The protein below binds the small molecule below.
Small molecule (SMILES): CC(=O)N[C@H]1[C@H](O[C@H]2[C@H](O)[C@@H](NC(C)=O)CO[C@@H]2CO)O[C@H](CO)[C@@H](O)[C@@H]1O

Binding-site contacts:
Ligand atom O5 contacts residue ASN1078 of chain 1.B at 2.4 Å (h-bond).
Ligand atom O7 contacts residue ASN1078 of chain 1.B at 3.3 Å (h-bond).
Ligand atom C7 contacts residue ASN1078 of chain 1.B at 3.3 Å.
Ligand atom C8 contacts residue GLY1079 of chain 1.B at 4.1 Å.
Ligand atom C1 contacts residue PHE1083 of chain 1.B at 3.9 Å (hydrophobic).
Ligand atom C2 contacts residue ASN1078 of chain 1.B at 2.5 Å.
Ligand atom C7 contacts residue THR1080 of chain 1.B at 3.9 Å.
Ligand atom C3 contacts residue ASN1078 of chain 1.B at 3.8 Å.
Ligand atom C8 contacts residue ASN1078 of chain 1.B at 3.4 Å.
Ligand atom C1 contacts residue THR1080 of chain 1.B at 3.6 Å.
Ligand atom C4 contacts residue ASN1078 of chain 1.B at 4.2 Å.
Ligand atom C2 contacts residue THR1080 of chain 1.B at 3.4 Å.
Ligand atom C5 contacts residue PHE1083 of chain 1.B at 3.6 Å (hydrophobic).
Ligand atom C8 contacts residue THR1080 of chain 1.B at 4.0 Å.
Ligand atom C6 contacts residue PHE1083 of chain 1.B at 3.6 Å (hydrophobic).
Ligand atom C1 contacts residue ASN1078 of chain 1.B at 1.4 Å.
Ligand atom N2 contacts residue ASN1078 of chain 1.B at 2.9 Å (h-bond).
Ligand atom C3 contacts residue THR1080 of chain 1.B at 3.5 Å.
Ligand atom N2 contacts residue THR1080 of chain 1.B at 2.8 Å (h-bond).
Ligand atom O3 contacts residue THR1080 of chain 1.B at 4.2 Å.
Ligand atom O5 contacts residue PHE1083 of chain 1.B at 3.6 Å.
Ligand atom C5 contacts residue ASN1078 of chain 1.B at 3.7 Å.

Sequence of chain 1.B:
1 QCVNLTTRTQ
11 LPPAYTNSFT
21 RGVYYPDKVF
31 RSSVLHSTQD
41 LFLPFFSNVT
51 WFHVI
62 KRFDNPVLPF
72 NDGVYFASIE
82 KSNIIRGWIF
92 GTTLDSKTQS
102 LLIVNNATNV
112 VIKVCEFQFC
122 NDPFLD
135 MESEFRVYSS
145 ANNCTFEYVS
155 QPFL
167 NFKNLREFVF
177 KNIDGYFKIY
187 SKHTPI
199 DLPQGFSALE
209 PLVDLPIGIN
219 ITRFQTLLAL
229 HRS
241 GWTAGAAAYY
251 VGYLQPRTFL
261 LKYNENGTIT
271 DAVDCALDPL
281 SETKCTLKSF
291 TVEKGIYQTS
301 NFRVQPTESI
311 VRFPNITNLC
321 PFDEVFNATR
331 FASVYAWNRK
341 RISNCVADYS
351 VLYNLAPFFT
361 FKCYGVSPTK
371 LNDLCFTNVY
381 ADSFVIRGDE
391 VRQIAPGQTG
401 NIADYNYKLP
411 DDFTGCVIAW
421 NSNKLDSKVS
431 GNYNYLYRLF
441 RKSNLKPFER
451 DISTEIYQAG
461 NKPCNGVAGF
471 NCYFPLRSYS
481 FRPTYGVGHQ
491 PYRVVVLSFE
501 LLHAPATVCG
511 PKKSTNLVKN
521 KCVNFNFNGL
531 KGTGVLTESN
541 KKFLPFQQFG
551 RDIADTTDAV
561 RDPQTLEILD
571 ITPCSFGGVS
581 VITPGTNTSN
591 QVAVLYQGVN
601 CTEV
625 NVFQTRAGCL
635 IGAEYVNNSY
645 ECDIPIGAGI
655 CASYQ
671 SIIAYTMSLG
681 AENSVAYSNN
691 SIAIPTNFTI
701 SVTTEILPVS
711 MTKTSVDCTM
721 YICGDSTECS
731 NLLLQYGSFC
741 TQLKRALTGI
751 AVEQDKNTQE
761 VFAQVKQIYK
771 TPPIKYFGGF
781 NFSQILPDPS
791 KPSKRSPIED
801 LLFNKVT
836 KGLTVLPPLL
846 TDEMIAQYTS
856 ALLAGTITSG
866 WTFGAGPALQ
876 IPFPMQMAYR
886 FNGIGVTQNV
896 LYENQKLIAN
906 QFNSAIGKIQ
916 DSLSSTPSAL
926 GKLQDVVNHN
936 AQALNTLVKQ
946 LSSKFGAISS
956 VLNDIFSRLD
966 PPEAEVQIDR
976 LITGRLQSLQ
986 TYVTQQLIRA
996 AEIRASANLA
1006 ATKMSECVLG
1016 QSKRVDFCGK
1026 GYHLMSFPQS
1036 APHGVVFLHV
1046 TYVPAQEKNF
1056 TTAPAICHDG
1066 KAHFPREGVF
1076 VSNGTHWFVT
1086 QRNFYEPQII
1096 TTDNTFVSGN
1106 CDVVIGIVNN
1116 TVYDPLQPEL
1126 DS